Binding-site contacts:
Ligand atom C12 contacts residue LEU63 of chain 1.A at 3.8 Å (hydrophobic).
Ligand atom C26 contacts residue ALA107 of chain 1.A at 3.7 Å (hydrophobic).
Ligand atom C29 contacts residue ILE136 of chain 1.A at 3.6 Å (hydrophobic).
Ligand atom O3 contacts residue LEU26 of chain 1.A at 4.0 Å.
Ligand atom C33 contacts residue LEU130 of chain 1.A at 4.0 Å (hydrophobic).
Ligand atom C20 contacts residue MET104 of chain 1.A at 4.2 Å (hydrophobic).
Ligand atom C26 contacts residue PHE116 of chain 1.A at 3.2 Å (hydrophobic).
Ligand atom C33 contacts residue CYS132 of chain 1.A at 3.6 Å (hydrophobic).
Ligand atom C34 contacts residue TRP56 of chain 1.A at 3.1 Å (hydrophobic).
Ligand atom O2 contacts residue MET104 of chain 1.A at 3.3 Å.
Ligand atom C31 contacts residue TYR241 of chain 1.A at 4.1 Å (hydrophobic).
Ligand atom C22 contacts residue VAL100 of chain 1.A at 3.7 Å (hydrophobic).
Ligand atom C34 contacts residue ARG221 of chain 1.A at 3.9 Å.
Ligand atom C31 contacts residue HIS218 of chain 1.A at 3.6 Å.
Ligand atom C32 contacts residue TRP56 of chain 1.A at 3.3 Å (hydrophobic).
Ligand atom C19 contacts residue HIS62 of chain 1.A at 3.5 Å.
Ligand atom O1 contacts residue CYS59 of chain 1.A at 3.3 Å (h-bond).
Ligand atom C26 contacts residue VAL115 of chain 1.A at 3.9 Å (hydrophobic).
Ligand atom C31 contacts residue TRP56 of chain 1.A at 3.8 Å (hydrophobic).
Ligand atom C34 contacts residue LEU135 of chain 1.A at 4.1 Å (hydrophobic).
Ligand atom C13 contacts residue ILE136 of chain 1.A at 4.0 Å (hydrophobic).
Ligand atom O1 contacts residue LEU63 of chain 1.A at 3.7 Å.
Ligand atom C14 contacts residue CYS59 of chain 1.A at 3.9 Å (hydrophobic).
Ligand atom C12 contacts residue CYS59 of chain 1.A at 4.1 Å (hydrophobic).
Ligand atom C11 contacts residue MET104 of chain 1.A at 4.0 Å (hydrophobic).
Ligand atom C28 contacts residue CYS59 of chain 1.A at 3.9 Å (hydrophobic).
Ligand atom C21 contacts residue PHE127 of chain 1.A at 3.6 Å (hydrophobic).
Ligand atom C33 contacts residue TRP56 of chain 1.A at 3.1 Å (hydrophobic).
Ligand atom C15 contacts residue ILE136 of chain 1.A at 4.1 Å (hydrophobic).
Ligand atom O2 contacts residue VAL115 of chain 1.A at 3.1 Å.
Ligand atom C18 contacts residue ILE139 of chain 1.A at 3.3 Å (hydrophobic).
Ligand atom C15 contacts residue ILE139 of chain 1.A at 3.8 Å (hydrophobic).
Ligand atom C28 contacts residue LEU130 of chain 1.A at 4.1 Å (hydrophobic).
Ligand atom C16 contacts residue MET104 of chain 1.A at 3.8 Å (hydrophobic).
Ligand atom C27 contacts residue MET104 of chain 1.A at 4.1 Å (hydrophobic).
Ligand atom C18 contacts residue ILE136 of chain 1.A at 3.7 Å (hydrophobic).
Ligand atom C32 contacts residue HIS218 of chain 1.A at 4.1 Å.
Ligand atom C25 contacts residue HIS62 of chain 1.A at 3.8 Å.
Ligand atom C34 contacts residue HIS218 of chain 1.A at 3.5 Å.
Ligand atom C29 contacts residue LEU135 of chain 1.A at 3.9 Å (hydrophobic).

A small-molecule ligand and the protein it binds are described below.
Small molecule (SMILES): CC(C)=CCC[C@@](C)(O)[C@H]1CC[C@]2(C)[C@@H]1[C@H](O)C[C@@H]1[C@@]3(C)CC[C@H](O)C(C)(C)[C@@H]3[C@@H](O)C[C@]12C

Sequence of chain 1.A:
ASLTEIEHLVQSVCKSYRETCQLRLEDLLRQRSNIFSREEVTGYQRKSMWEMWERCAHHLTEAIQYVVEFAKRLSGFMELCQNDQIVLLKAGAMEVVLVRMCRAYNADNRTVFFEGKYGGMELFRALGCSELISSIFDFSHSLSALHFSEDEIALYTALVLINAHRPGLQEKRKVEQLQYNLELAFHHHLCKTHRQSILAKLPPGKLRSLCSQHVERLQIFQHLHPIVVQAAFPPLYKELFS